This protein binds this small molecule.
Small molecule (SMILES): CC(=O)N[C@@H]1[C@@H](O)[C@H](O)[C@@H](CO)O[C@H]1O

Binding-site contacts:
Ligand atom O6 contacts residue TYR94 of chain 3.A at 3.0 Å (h-bond).
Ligand atom C5 contacts residue ASN63 of chain 3.A at 3.6 Å.
Ligand atom O7 contacts residue ASN63 of chain 3.A at 3.5 Å (h-bond).
Ligand atom C3 contacts residue ASN63 of chain 3.A at 3.8 Å.
Ligand atom C4 contacts residue ASN63 of chain 3.A at 4.2 Å.
Ligand atom C7 contacts residue ASN63 of chain 3.A at 3.5 Å.
Ligand atom C2 contacts residue ASN63 of chain 3.A at 2.5 Å.
Ligand atom N2 contacts residue ASN63 of chain 3.A at 3.0 Å (h-bond).
Ligand atom O5 contacts residue ASN63 of chain 3.A at 2.3 Å (h-bond).
Ligand atom C1 contacts residue ASN63 of chain 3.A at 1.4 Å.
Ligand atom C6 contacts residue TYR94 of chain 3.A at 4.0 Å (hydrophobic).
Ligand atom C5 contacts residue TYR94 of chain 3.A at 4.2 Å (hydrophobic).
Ligand atom C1 contacts residue TYR94 of chain 3.A at 4.2 Å (hydrophobic).
Ligand atom C8 contacts residue GLU62 of chain 3.A at 3.9 Å.
Ligand atom O5 contacts residue TYR94 of chain 3.A at 3.2 Å (h-bond).

Sequence of chain 3.A:
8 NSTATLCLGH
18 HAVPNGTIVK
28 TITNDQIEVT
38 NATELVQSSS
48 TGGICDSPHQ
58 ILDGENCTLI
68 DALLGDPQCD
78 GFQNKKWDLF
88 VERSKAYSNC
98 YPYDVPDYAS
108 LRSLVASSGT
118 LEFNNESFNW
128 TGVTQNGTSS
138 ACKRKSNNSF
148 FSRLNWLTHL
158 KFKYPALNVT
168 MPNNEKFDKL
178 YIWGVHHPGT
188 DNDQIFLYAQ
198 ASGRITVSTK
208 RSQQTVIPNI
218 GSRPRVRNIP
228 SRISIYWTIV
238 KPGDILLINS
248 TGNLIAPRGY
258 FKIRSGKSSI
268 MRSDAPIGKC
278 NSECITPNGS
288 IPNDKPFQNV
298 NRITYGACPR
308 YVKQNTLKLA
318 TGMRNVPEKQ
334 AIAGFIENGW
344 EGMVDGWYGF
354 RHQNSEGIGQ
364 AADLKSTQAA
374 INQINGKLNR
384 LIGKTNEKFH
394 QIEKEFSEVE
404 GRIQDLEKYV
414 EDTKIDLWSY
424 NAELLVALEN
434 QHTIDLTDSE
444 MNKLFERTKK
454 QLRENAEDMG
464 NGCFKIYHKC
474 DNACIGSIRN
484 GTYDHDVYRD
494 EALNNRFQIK